Sequence of chain 1.S:
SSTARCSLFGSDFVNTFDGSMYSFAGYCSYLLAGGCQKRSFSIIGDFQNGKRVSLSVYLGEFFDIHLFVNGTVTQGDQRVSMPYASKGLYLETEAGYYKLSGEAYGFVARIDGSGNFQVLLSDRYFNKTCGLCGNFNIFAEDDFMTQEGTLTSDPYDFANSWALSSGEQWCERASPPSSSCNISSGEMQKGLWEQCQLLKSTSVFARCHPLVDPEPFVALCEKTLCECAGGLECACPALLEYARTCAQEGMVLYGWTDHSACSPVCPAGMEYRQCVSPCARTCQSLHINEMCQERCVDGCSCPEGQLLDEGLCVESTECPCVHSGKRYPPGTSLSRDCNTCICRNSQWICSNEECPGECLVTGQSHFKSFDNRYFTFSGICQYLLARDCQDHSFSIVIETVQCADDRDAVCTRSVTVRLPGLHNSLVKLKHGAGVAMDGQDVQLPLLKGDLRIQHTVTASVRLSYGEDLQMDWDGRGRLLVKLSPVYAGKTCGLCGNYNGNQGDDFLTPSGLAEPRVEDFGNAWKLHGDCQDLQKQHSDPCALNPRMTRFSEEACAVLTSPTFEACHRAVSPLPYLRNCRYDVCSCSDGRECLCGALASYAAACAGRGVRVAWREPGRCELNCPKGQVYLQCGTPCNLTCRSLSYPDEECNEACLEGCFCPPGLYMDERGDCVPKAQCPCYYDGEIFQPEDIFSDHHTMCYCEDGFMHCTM

Binding-site contacts:
Ligand atom C2 contacts residue ASN134 of chain 1.S at 2.4 Å.
Ligand atom C3 contacts residue ASN134 of chain 1.S at 3.7 Å.
Ligand atom O5 contacts residue ASN134 of chain 1.S at 2.4 Å (h-bond).
Ligand atom N2 contacts residue ASN134 of chain 1.S at 2.8 Å (h-bond).
Ligand atom C4 contacts residue ASN134 of chain 1.S at 4.2 Å.
Ligand atom C8 contacts residue ASN134 of chain 1.S at 4.2 Å.
Ligand atom C7 contacts residue ASN134 of chain 1.S at 3.1 Å.
Ligand atom O7 contacts residue PHE133 of chain 1.S at 3.6 Å.
Ligand atom O7 contacts residue ASN134 of chain 1.S at 3.0 Å (h-bond).
Ligand atom C7 contacts residue PHE133 of chain 1.S at 4.0 Å (hydrophobic).
Ligand atom C5 contacts residue ASN134 of chain 1.S at 3.6 Å.
Ligand atom C1 contacts residue ASN134 of chain 1.S at 1.4 Å.
Ligand atom C8 contacts residue PHE133 of chain 1.S at 3.6 Å (hydrophobic).

A protein and the small-molecule ligand that binds it are described below.
Small molecule (SMILES): CC(=O)N[C@@H]1[C@@H](O)[C@H](O)[C@@H](CO)O[C@H]1O